Binding-site contacts:
Ligand atom O5 contacts residue TYR370 of chain 1.A at 3.5 Å.
Ligand atom C1 contacts residue TYR370 of chain 1.A at 4.1 Å (hydrophobic).
Ligand atom C6 contacts residue TYR370 of chain 1.A at 3.6 Å (hydrophobic).
Ligand atom C5 contacts residue ASN367 of chain 1.A at 3.6 Å.
Ligand atom C3 contacts residue ASN367 of chain 1.A at 3.8 Å.
Ligand atom C8 contacts residue ASN367 of chain 1.A at 3.0 Å.
Ligand atom C4 contacts residue ASN367 of chain 1.A at 4.2 Å.
Ligand atom C8 contacts residue GLN349 of chain 1.A at 4.0 Å.
Ligand atom O6 contacts residue TYR370 of chain 1.A at 4.5 Å.
Ligand atom C2 contacts residue ASN367 of chain 1.A at 2.4 Å.
Ligand atom N2 contacts residue ASN367 of chain 1.A at 2.9 Å (h-bond).
Ligand atom C1 contacts residue ASN367 of chain 1.A at 1.4 Å.
Ligand atom C7 contacts residue ASN367 of chain 1.A at 3.3 Å.
Ligand atom C5 contacts residue TYR370 of chain 1.A at 3.9 Å (hydrophobic).
Ligand atom O5 contacts residue ASN367 of chain 1.A at 2.4 Å (h-bond).
Ligand atom O5 contacts residue ILE372 of chain 1.A at 4.5 Å.
Ligand atom O7 contacts residue ASN367 of chain 1.A at 3.4 Å (h-bond).
Ligand atom C7 contacts residue GLN349 of chain 1.A at 4.3 Å.
Ligand atom O7 contacts residue GLN349 of chain 1.A at 4.1 Å.

The protein below binds the small molecule below.
Small molecule (SMILES): CC(=O)N[C@H]1[C@H](O[C@H]2[C@H](O)[C@@H](NC(C)=O)CO[C@@H]2CO)O[C@H](CO)[C@@H](O[C@@H]2O[C@H](CO[C@H]3O[C@H](CO)[C@@H](O)[C@H](O)[C@@H]3O)[C@@H](O)[C@H](O[C@H]3O[C@H](CO)[C@@H](O)[C@H](O)[C@@H]3O)[C@@H]2O)[C@@H]1O

Sequence of chain 1.A:
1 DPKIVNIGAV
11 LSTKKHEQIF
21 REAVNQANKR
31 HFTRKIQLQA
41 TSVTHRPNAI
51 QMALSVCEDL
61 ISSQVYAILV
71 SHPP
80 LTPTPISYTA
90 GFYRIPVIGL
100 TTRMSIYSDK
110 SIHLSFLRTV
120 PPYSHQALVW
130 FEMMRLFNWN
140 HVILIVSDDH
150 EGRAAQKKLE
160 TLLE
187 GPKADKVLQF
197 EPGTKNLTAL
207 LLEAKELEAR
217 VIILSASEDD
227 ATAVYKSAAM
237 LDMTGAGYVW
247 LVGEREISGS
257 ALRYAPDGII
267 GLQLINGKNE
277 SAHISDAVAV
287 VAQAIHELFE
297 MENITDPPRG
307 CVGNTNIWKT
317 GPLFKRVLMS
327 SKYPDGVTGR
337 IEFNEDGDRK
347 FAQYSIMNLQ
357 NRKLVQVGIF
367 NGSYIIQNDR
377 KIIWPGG